A small-molecule ligand and the protein it binds are described below.
Small molecule (SMILES): C=C(O[C@H]1[C@H](O)[C@@H](CO)O[C@H](O[P](=O)(O)O[P](=O)(O)OC[C@H]2O[C@@H](n3ccc(=O)[nH]c3=O)[C@H](O)[C@@H]2O)[C@@H]1NC(C)=O)C(=O)O

Binding-site contacts:
Ligand atom C4 contacts residue FAD1 of chain 1.B at 3.5 Å.
Ligand atom C4D contacts residue ARG211 of chain 1.A at 3.5 Å.
Ligand atom C1E contacts residue FAD1 of chain 1.B at 3.3 Å.
Ligand atom O2A contacts residue HIS232 of chain 1.A at 2.9 Å (h-bond).
Ligand atom O7 contacts residue TYR151 of chain 1.A at 3.3 Å (h-bond).
Ligand atom C3E contacts residue FAD1 of chain 1.B at 3.3 Å.
Ligand atom O3 contacts residue ARG152 of chain 1.A at 3.0 Å (salt-bridge).
Ligand atom C7 contacts residue TYR151 of chain 1.A at 3.3 Å (hydrophobic).
Ligand atom O7 contacts residue ARG152 of chain 1.A at 2.9 Å (salt-bridge).
Ligand atom O4U contacts residue ASP214 of chain 1.A at 3.5 Å (salt-bridge).
Ligand atom O4U contacts residue GLY210 of chain 1.A at 3.3 Å (h-bond).
Ligand atom O6 contacts residue ARG120 of chain 1.A at 3.1 Å (salt-bridge).
Ligand atom O1E contacts residue FAD1 of chain 1.B at 3.2 Å.
Ligand atom C8 contacts residue TYR151 of chain 1.A at 2.4 Å (hydrophobic).
Ligand atom C1E contacts residue GLU263 of chain 1.A at 3.4 Å.
Ligand atom O2E contacts residue FAD1 of chain 1.B at 3.4 Å.
Ligand atom O1E contacts residue GLU263 of chain 1.A at 3.4 Å (salt-bridge).
Ligand atom N3U contacts residue ASP214 of chain 1.A at 2.7 Å (salt-bridge).
Ligand atom O4U contacts residue LYS219 of chain 1.A at 3.4 Å (salt-bridge).
Ligand atom C2E contacts residue FAD1 of chain 1.B at 3.3 Å.
Ligand atom C8 contacts residue GLU263 of chain 1.A at 3.4 Å.
Ligand atom O1E contacts residue CYS199 of chain 1.A at 2.8 Å (h-bond).
Ligand atom O3 contacts residue FAD1 of chain 1.B at 3.3 Å (h-bond).
Ligand atom O2B contacts residue HIS232 of chain 1.A at 3.0 Å (h-bond).
Ligand atom O2E contacts residue ARG152 of chain 1.A at 3.0 Å (salt-bridge).
Ligand atom C7 contacts residue ASN203 of chain 1.A at 3.4 Å.
Ligand atom O4 contacts residue FAD1 of chain 1.B at 2.7 Å (h-bond).
Ligand atom O1A contacts residue ARG120 of chain 1.A at 2.9 Å (salt-bridge).
Ligand atom O2B contacts residue SER208 of chain 1.A at 3.1 Å (h-bond).
Ligand atom O6 contacts residue THR119 of chain 1.A at 3.4 Å.
Ligand atom O1B contacts residue ASN203 of chain 1.A at 2.8 Å (h-bond).
Ligand atom O4 contacts residue GLN191 of chain 1.A at 3.0 Å (h-bond).
Ligand atom C1E contacts residue CYS199 of chain 1.A at 3.5 Å (hydrophobic).
Ligand atom C2 contacts residue ARG152 of chain 1.A at 3.5 Å.
Ligand atom O4D contacts residue ARG211 of chain 1.A at 3.5 Å (salt-bridge).
Ligand atom O4 contacts residue ARG188 of chain 1.A at 3.4 Å (salt-bridge).
Ligand atom O2E contacts residue GLU263 of chain 1.A at 2.6 Å (salt-bridge).
Ligand atom C7 contacts residue ARG152 of chain 1.A at 3.2 Å.
Ligand atom O4U contacts residue GLY233 of chain 1.A at 2.8 Å (h-bond).
Ligand atom N2 contacts residue ARG152 of chain 1.A at 3.5 Å (salt-bridge).

Sequence of chain 1.A:
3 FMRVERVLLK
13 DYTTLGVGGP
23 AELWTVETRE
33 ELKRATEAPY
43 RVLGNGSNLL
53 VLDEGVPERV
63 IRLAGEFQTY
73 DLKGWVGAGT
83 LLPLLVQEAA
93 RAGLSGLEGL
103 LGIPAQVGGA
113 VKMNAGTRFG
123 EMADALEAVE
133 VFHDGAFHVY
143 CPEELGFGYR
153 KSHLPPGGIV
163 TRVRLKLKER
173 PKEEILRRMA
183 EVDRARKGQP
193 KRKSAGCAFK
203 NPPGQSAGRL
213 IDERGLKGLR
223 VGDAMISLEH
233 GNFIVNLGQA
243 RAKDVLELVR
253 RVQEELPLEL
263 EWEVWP